Sequence of chain 1.A:
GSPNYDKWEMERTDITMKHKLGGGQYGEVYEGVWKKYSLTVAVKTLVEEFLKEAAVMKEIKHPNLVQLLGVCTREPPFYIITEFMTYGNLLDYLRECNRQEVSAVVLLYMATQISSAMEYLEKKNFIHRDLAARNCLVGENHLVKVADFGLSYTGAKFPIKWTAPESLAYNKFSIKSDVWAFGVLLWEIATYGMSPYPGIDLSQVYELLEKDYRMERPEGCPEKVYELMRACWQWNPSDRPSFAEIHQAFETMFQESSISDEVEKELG

A small-molecule ligand and the protein it binds are described below.
Small molecule (SMILES): Cc1ccc(C(=O)Nc2ccc(CN3CCN(C)CC3)c(C(F)(F)F)c2)cc1C#Cc1cnc2cccnn12

Binding-site contacts:
Ligand atom C22 contacts residue ASP154 of chain 1.A at 3.3 Å.
Ligand atom C83 contacts residue TYR26 of chain 1.A at 3.5 Å (hydrophobic).
Ligand atom C23 contacts residue ILE133 of chain 1.A at 3.0 Å (hydrophobic).
Ligand atom O1 contacts residue ALA153 of chain 1.A at 3.0 Å.
Ligand atom C1 contacts residue MET91 of chain 1.A at 3.4 Å (hydrophobic).
Ligand atom N2 contacts residue ASP154 of chain 1.A at 3.3 Å (salt-bridge).
Ligand atom C5 contacts residue THR88 of chain 1.A at 3.5 Å.
Ligand atom O1 contacts residue ASP154 of chain 1.A at 2.7 Å (salt-bridge).
Ligand atom C81 contacts residue MET91 of chain 1.A at 3.2 Å (hydrophobic).
Ligand atom C14 contacts residue GLU59 of chain 1.A at 3.5 Å.
Ligand atom F3 contacts residue LEU71 of chain 1.A at 3.4 Å.
Ligand atom C1 contacts residue ALA42 of chain 1.A at 3.5 Å (hydrophobic).
Ligand atom C24 contacts residue ILE133 of chain 1.A at 3.6 Å (hydrophobic).
Ligand atom N4 contacts residue ILE133 of chain 1.A at 2.7 Å (h-bond).
Ligand atom C2 contacts residue ALA42 of chain 1.A at 3.5 Å (hydrophobic).
Ligand atom C83 contacts residue LEU21 of chain 1.A at 3.6 Å (hydrophobic).
Ligand atom N1 contacts residue MET91 of chain 1.A at 2.7 Å (h-bond).
Ligand atom O1 contacts residue VAL72 of chain 1.A at 3.6 Å.
Ligand atom C8 contacts residue GLU59 of chain 1.A at 3.3 Å.
Ligand atom C22 contacts residue HIS134 of chain 1.A at 3.3 Å.
Ligand atom N81 contacts residue PHE155 of chain 1.A at 3.6 Å.
Ligand atom C4 contacts residue THR88 of chain 1.A at 3.5 Å.
Ligand atom C12 contacts residue ASP154 of chain 1.A at 3.0 Å.
Ligand atom F1 contacts residue HIS134 of chain 1.A at 3.4 Å.
Ligand atom C21 contacts residue ASP154 of chain 1.A at 3.3 Å.
Ligand atom F2 contacts residue ALA153 of chain 1.A at 3.6 Å.
Ligand atom F3 contacts residue ILE66 of chain 1.A at 3.3 Å.
Ligand atom C6 contacts residue THR88 of chain 1.A at 3.6 Å.
Ligand atom C11 contacts residue ALA42 of chain 1.A at 3.6 Å (hydrophobic).
Ligand atom C11 contacts residue THR88 of chain 1.A at 3.6 Å.
Ligand atom F2 contacts residue LEU71 of chain 1.A at 3.4 Å.
Ligand atom C11 contacts residue LYS44 of chain 1.A at 3.3 Å.
Ligand atom F2 contacts residue VAL152 of chain 1.A at 2.9 Å.
Ligand atom N2 contacts residue GLU59 of chain 1.A at 3.0 Å (salt-bridge).
Ligand atom N4 contacts residue HIS134 of chain 1.A at 3.3 Å (h-bond).
Ligand atom N2 contacts residue MET63 of chain 1.A at 3.3 Å.
Ligand atom C25 contacts residue ILE133 of chain 1.A at 3.1 Å (hydrophobic).
Ligand atom C84 contacts residue MET91 of chain 1.A at 3.5 Å (hydrophobic).
Ligand atom C1 contacts residue GLU89 of chain 1.A at 3.5 Å.
Ligand atom C3 contacts residue ALA42 of chain 1.A at 3.6 Å (hydrophobic).